Binding-site contacts:
Ligand atom C08 contacts residue TYR62 of chain 1.F at 3.6 Å (hydrophobic).
Ligand atom C17 contacts residue GLU26 of chain 1.F at 3.7 Å.
Ligand atom C28 contacts residue TYR62 of chain 1.F at 3.3 Å (hydrophobic).
Ligand atom C05 contacts residue TYR82 of chain 1.E at 3.7 Å (hydrophobic).
Ligand atom BR21 contacts residue PHE49 of chain 1.E at 3.7 Å.
Ligand atom C06 contacts residue TYR82 of chain 1.E at 3.4 Å (hydrophobic).
Ligand atom C22 contacts residue LEU48 of chain 1.E at 3.7 Å (hydrophobic).
Ligand atom C10 contacts residue HIS60 of chain 1.F at 3.8 Å.
Ligand atom C11 contacts residue HIS60 of chain 1.F at 3.3 Å.
Ligand atom BR21 contacts residue ARG22 of chain 1.F at 3.5 Å.
Ligand atom C02 contacts residue TYR62 of chain 1.F at 3.5 Å (hydrophobic).
Ligand atom C16 contacts residue GLU26 of chain 1.F at 3.5 Å.
Ligand atom C19 contacts residue ARG22 of chain 1.F at 3.8 Å.
Ligand atom C27 contacts residue TYR62 of chain 1.F at 3.3 Å (hydrophobic).
Ligand atom C17 contacts residue LEU48 of chain 1.E at 3.9 Å (hydrophobic).
Ligand atom C02 contacts residue VAL92 of chain 1.F at 3.4 Å (hydrophobic).
Ligand atom N01 contacts residue TYR62 of chain 1.F at 3.2 Å.
Ligand atom N15 contacts residue GLU26 of chain 1.F at 3.8 Å.
Ligand atom O25 contacts residue LEU48 of chain 1.E at 3.9 Å.
Ligand atom C19 contacts residue SER52 of chain 1.E at 3.8 Å.
Ligand atom C26 contacts residue TYR62 of chain 1.F at 3.4 Å (hydrophobic).
Ligand atom C23 contacts residue LEU48 of chain 1.E at 3.6 Å (hydrophobic).
Ligand atom C18 contacts residue SER52 of chain 1.E at 3.3 Å.
Ligand atom C22 contacts residue LEU23 of chain 1.F at 3.5 Å (hydrophobic).
Ligand atom C10 contacts residue TRP90 of chain 1.F at 3.4 Å (hydrophobic).
Ligand atom C12 contacts residue TYR62 of chain 1.F at 3.4 Å (hydrophobic).
Ligand atom N01 contacts residue VAL92 of chain 1.F at 3.3 Å.
Ligand atom C03 contacts residue LEU48 of chain 1.E at 3.8 Å (hydrophobic).
Ligand atom C11 contacts residue TYR62 of chain 1.F at 3.5 Å (hydrophobic).
Ligand atom C14 contacts residue GLU26 of chain 1.F at 3.2 Å.
Ligand atom C19 contacts residue GLU26 of chain 1.F at 3.6 Å.
Ligand atom C07 contacts residue TYR62 of chain 1.F at 3.8 Å (hydrophobic).
Ligand atom N01 contacts residue ILE44 of chain 1.E at 3.5 Å.
Ligand atom C08 contacts residue TRP90 of chain 1.F at 3.8 Å (hydrophobic).
Ligand atom C18 contacts residue GLU26 of chain 1.F at 3.5 Å.
Ligand atom N09 contacts residue TYR62 of chain 1.F at 2.7 Å (h-bond).
Ligand atom C04 contacts residue THR79 of chain 1.E at 3.6 Å.
Ligand atom BR21 contacts residue LEU23 of chain 1.F at 3.5 Å.
Ligand atom C02 contacts residue ILE44 of chain 1.E at 3.7 Å (hydrophobic).
Ligand atom C10 contacts residue TYR62 of chain 1.F at 3.3 Å (hydrophobic).

Sequence of chain 1.F:
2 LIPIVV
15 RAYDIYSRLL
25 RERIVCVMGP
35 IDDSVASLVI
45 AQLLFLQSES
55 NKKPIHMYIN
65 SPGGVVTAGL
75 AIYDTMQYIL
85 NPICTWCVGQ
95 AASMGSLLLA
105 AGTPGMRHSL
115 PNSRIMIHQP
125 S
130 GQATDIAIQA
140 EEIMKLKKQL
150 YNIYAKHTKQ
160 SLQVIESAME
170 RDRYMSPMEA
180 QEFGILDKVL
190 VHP

Sequence of chain 1.E:
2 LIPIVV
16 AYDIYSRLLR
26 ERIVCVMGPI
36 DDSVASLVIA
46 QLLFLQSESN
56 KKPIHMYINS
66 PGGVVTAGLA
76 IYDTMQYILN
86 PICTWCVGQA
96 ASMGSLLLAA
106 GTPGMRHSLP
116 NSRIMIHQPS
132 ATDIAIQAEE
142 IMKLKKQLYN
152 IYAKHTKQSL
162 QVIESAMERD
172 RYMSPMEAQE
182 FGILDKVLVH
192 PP

A protein and the small-molecule ligand that binds it are described below.
Small molecule (SMILES): N#Cc1cccc(CN2CCc3ncn(Cc4ccc(Br)cc4)c(=O)c3C2)c1